Binding-site contacts:
Ligand atom O7 contacts residue LYS62 of chain 2.B at 4.1 Å.
Ligand atom C4 contacts residue ASN65 of chain 2.B at 4.2 Å.
Ligand atom C7 contacts residue ILE361 of chain 2.B at 4.0 Å (hydrophobic).
Ligand atom O5 contacts residue ASN65 of chain 2.B at 2.3 Å (h-bond).
Ligand atom C8 contacts residue LYS62 of chain 2.B at 4.4 Å.
Ligand atom C3 contacts residue ASN65 of chain 2.B at 3.7 Å.
Ligand atom N2 contacts residue ASN65 of chain 2.B at 2.8 Å (h-bond).
Ligand atom C2 contacts residue ASN65 of chain 2.B at 2.3 Å.
Ligand atom C5 contacts residue ASN65 of chain 2.B at 3.6 Å.
Ligand atom O7 contacts residue ASN65 of chain 2.B at 3.1 Å (h-bond).
Ligand atom C8 contacts residue ILE392 of chain 2.B at 3.9 Å (hydrophobic).
Ligand atom C8 contacts residue ASN65 of chain 2.B at 4.4 Å.
Ligand atom N2 contacts residue ILE361 of chain 2.B at 4.1 Å.
Ligand atom C7 contacts residue ASN65 of chain 2.B at 3.1 Å.
Ligand atom C8 contacts residue ILE361 of chain 2.B at 3.8 Å (hydrophobic).
Ligand atom C1 contacts residue ASN65 of chain 2.B at 1.4 Å.

Sequence of chain 2.B:
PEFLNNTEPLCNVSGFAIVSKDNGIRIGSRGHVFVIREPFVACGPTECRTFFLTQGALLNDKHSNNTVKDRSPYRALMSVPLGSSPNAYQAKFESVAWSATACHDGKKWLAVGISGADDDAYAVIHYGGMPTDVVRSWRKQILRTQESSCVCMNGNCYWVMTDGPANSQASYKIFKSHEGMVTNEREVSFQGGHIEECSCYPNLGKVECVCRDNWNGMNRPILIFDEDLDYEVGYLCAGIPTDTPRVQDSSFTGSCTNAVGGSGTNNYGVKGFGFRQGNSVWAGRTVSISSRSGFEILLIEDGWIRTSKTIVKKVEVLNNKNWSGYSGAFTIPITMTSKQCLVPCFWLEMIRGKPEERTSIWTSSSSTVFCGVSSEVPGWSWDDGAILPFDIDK

The small molecule below binds the protein below.
Small molecule (SMILES): CC(=O)N[C@H]1[C@H](O[C@H]2[C@H](O)[C@@H](NC(C)=O)CO[C@@H]2CO)O[C@H](CO)[C@@H](O)[C@@H]1O